Binding-site contacts:
Ligand atom C5' contacts residue LYS43 of chain 1.L at 4.3 Å.
Ligand atom O5' contacts residue LYS43 of chain 1.L at 3.1 Å (salt-bridge).
Ligand atom O2' contacts residue ARG20 of chain 1.E at 3.4 Å (salt-bridge).
Ligand atom C3' contacts residue MG1 of chain 1.GN at 4.1 Å.
Ligand atom O3' contacts residue ARG20 of chain 1.E at 4.1 Å.
Ligand atom C4' contacts residue MG1 of chain 1.GN at 3.9 Å.
Ligand atom O2' contacts residue PRO44 of chain 1.L at 4.3 Å.
Ligand atom C1' contacts residue MG1 of chain 1.GN at 3.3 Å.
Ligand atom O3' contacts residue GLN161 of chain 1.C at 3.7 Å.
Ligand atom C2' contacts residue ARG20 of chain 1.E at 3.8 Å.
Ligand atom OP1 contacts residue LYS43 of chain 1.L at 3.0 Å (salt-bridge).
Ligand atom C3' contacts residue LYS43 of chain 1.L at 4.0 Å.
Ligand atom C3' contacts residue ARG20 of chain 1.E at 3.7 Å.
Ligand atom O2' contacts residue MG1 of chain 1.GN at 2.0 Å.
Ligand atom O2' contacts residue LYS43 of chain 1.L at 3.8 Å.
Ligand atom P contacts residue LYS43 of chain 1.L at 3.1 Å.
Ligand atom O4' contacts residue MG1 of chain 1.GN at 3.6 Å.
Ligand atom O3' contacts residue LYS43 of chain 1.L at 2.8 Å (salt-bridge).
Ligand atom C2' contacts residue LYS43 of chain 1.L at 4.5 Å.
Ligand atom OP2 contacts residue ARG20 of chain 1.E at 3.2 Å (salt-bridge).
Ligand atom C2' contacts residue MG1 of chain 1.GN at 3.1 Å.
Ligand atom P contacts residue ARG20 of chain 1.E at 4.4 Å.

Sequence of chain 1.E:
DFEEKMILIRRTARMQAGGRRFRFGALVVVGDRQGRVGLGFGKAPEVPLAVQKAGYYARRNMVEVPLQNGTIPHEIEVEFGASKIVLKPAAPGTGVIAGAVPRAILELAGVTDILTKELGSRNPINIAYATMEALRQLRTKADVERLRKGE

The small molecule below binds the protein below.
Small molecule (SMILES): O=c1ccn([C@@H]2O[C@H](CO[P](=O)(O)O[C@H]3[C@@H](O)[C@H](n4ccc(=O)[nH]c4=O)O[C@@H]3CO[P](=O)(O)O[C@H]3[C@@H](O)[C@H](n4ccc(=O)[nH]c4=O)O[C@@H]3CO[P](=O)(O)O[C@H]3[C@@H](O)[C@H](n4ccc(=O)[nH]c4=O)O[C@@H]3CO[P](=O)(O)O[C@H]3[C@@H](O)[C@H](n4ccc(=O)[nH]c4=O)O[C@@H]3CO[P](=O)(O)O[C@H]3[C@@H](O)[C@H](n4ccc(=O)[nH]c4=O)O[C@@H]3CO)[C@@H](O)[C@H]2O)c(=O)[nH]1

Sequence of chain 1.C:
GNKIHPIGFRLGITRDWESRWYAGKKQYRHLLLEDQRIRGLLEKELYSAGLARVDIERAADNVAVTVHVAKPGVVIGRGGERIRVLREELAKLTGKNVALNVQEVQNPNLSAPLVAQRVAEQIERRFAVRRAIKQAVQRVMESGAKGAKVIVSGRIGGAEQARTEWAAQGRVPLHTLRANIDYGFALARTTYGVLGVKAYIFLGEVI

Sequence of chain 1.L:
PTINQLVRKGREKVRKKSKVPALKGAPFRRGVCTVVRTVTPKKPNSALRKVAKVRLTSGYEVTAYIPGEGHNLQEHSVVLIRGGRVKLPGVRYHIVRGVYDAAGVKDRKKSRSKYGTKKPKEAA